Sequence of chain 1.A:
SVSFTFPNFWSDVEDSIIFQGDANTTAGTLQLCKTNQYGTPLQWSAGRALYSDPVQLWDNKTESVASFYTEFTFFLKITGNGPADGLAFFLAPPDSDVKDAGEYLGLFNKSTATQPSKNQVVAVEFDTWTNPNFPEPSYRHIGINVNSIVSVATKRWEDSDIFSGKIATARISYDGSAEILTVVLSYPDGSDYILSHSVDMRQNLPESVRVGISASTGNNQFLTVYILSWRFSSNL

A protein and the small-molecule ligand that binds it are described below.
Small molecule (SMILES): CC(=O)N[C@H]1[C@H](O[C@H]2[C@H](O)[C@@H](NC(C)=O)CO[C@@H]2CO)O[C@H](CO)[C@@H](O)[C@@H]1O

Binding-site contacts:
Ligand atom O5 contacts residue ASN27 of chain 1.B at 2.4 Å (h-bond).
Ligand atom C4 contacts residue TYR41 of chain 1.A at 4.3 Å (hydrophobic).
Ligand atom C6 contacts residue GLY42 of chain 1.A at 4.1 Å.
Ligand atom O4 contacts residue TYR41 of chain 1.A at 4.2 Å.
Ligand atom C2 contacts residue ASN27 of chain 1.B at 2.5 Å.
Ligand atom C1 contacts residue TYR41 of chain 1.A at 3.8 Å (hydrophobic).
Ligand atom C8 contacts residue PHE22 of chain 1.B at 4.3 Å (hydrophobic).
Ligand atom O6 contacts residue LYS80 of chain 1.A at 4.3 Å.
Ligand atom C8 contacts residue THR82 of chain 1.A at 3.8 Å.
Ligand atom C5 contacts residue TYR41 of chain 1.A at 3.9 Å (hydrophobic).
Ligand atom O6 contacts residue GLY42 of chain 1.A at 4.1 Å.
Ligand atom C3 contacts residue ASN27 of chain 1.B at 3.8 Å.
Ligand atom O6 contacts residue TYR41 of chain 1.A at 3.3 Å (h-bond).
Ligand atom O7 contacts residue ASN27 of chain 1.B at 3.7 Å.
Ligand atom C6 contacts residue TYR41 of chain 1.A at 2.9 Å (hydrophobic).
Ligand atom C2 contacts residue TYR41 of chain 1.A at 4.3 Å (hydrophobic).
Ligand atom N2 contacts residue TYR41 of chain 1.A at 3.9 Å.
Ligand atom C1 contacts residue ASN27 of chain 1.B at 1.5 Å.
Ligand atom N2 contacts residue ASN27 of chain 1.B at 2.9 Å (h-bond).
Ligand atom C5 contacts residue ASN27 of chain 1.B at 3.7 Å.
Ligand atom C4 contacts residue ASN27 of chain 1.B at 4.3 Å.
Ligand atom C7 contacts residue ASN27 of chain 1.B at 3.5 Å.

Sequence of chain 1.B:
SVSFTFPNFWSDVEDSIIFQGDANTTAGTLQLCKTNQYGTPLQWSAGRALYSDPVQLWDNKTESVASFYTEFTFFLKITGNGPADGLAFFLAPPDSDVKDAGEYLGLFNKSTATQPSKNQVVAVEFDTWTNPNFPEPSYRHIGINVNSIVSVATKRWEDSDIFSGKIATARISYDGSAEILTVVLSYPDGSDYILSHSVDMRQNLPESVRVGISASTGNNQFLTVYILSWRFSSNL